Sequence of chain 1.B:
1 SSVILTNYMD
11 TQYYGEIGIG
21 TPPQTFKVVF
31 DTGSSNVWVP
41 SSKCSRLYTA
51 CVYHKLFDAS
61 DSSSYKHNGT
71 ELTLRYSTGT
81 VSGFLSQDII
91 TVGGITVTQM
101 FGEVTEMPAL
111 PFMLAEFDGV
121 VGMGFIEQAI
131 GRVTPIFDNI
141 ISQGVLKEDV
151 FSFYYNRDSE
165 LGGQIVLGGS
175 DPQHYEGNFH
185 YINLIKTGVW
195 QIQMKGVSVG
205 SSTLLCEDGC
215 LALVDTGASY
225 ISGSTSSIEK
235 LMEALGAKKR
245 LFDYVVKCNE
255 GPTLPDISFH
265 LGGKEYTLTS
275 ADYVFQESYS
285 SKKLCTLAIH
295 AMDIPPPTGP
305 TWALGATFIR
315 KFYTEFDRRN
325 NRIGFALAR

A small-molecule ligand and the protein it binds are described below.
Small molecule (SMILES): COc1ccccc1COCCCOc1ccc(N2C(=O)CNC[C@@H]2COC2=CC3C(=CC=CN3CCCO)C=C2)cc1

Binding-site contacts:
Ligand atom C7 contacts residue MET107 of chain 1.B at 3.5 Å (hydrophobic).
Ligand atom O3 contacts residue TYR13 of chain 1.B at 2.6 Å (h-bond).
Ligand atom C22 contacts residue ASP31 of chain 1.B at 3.5 Å.
Ligand atom C23 contacts residue ASP31 of chain 1.B at 3.4 Å.
Ligand atom C2 contacts residue PHE112 of chain 1.B at 3.6 Å (hydrophobic).
Ligand atom C7 contacts residue PRO40 of chain 1.B at 3.5 Å (hydrophobic).
Ligand atom C1 contacts residue PHE117 of chain 1.B at 3.1 Å (hydrophobic).
Ligand atom C33 contacts residue VAL104 of chain 1.B at 3.4 Å (hydrophobic).
Ligand atom O2 contacts residue VAL104 of chain 1.B at 3.6 Å.
Ligand atom C3 contacts residue ASP118 of chain 1.B at 3.4 Å.
Ligand atom C31 contacts residue TRP38 of chain 1.B at 3.5 Å (hydrophobic).
Ligand atom C34 contacts residue THR11 of chain 1.B at 3.5 Å.
Ligand atom C4 contacts residue PHE112 of chain 1.B at 3.6 Å (hydrophobic).
Ligand atom N3 contacts residue ASP31 of chain 1.B at 3.1 Å (salt-bridge).
Ligand atom C5 contacts residue PHE112 of chain 1.B at 3.3 Å (hydrophobic).
Ligand atom C33 contacts residue TRP38 of chain 1.B at 3.3 Å (hydrophobic).
Ligand atom O1 contacts residue PHE112 of chain 1.B at 3.5 Å.
Ligand atom C24 contacts residue GLY221 of chain 1.B at 3.6 Å.
Ligand atom C18 contacts residue SER223 of chain 1.B at 3.3 Å.
Ligand atom C20 contacts residue ASP31 of chain 1.B at 3.2 Å.
Ligand atom N2 contacts residue ASP31 of chain 1.B at 3.3 Å (salt-bridge).
Ligand atom C21 contacts residue ASP31 of chain 1.B at 3.6 Å.
Ligand atom O3 contacts residue GLN12 of chain 1.B at 3.3 Å.
Ligand atom C27 contacts residue ASP31 of chain 1.B at 3.5 Å.
Ligand atom C1 contacts residue VAL120 of chain 1.B at 3.2 Å (hydrophobic).
Ligand atom C15 contacts residue PRO111 of chain 1.B at 3.3 Å (hydrophobic).
Ligand atom C21 contacts residue ASP219 of chain 1.B at 3.1 Å.
Ligand atom C1 contacts residue GLY119 of chain 1.B at 3.5 Å.
Ligand atom C6 contacts residue PHE112 of chain 1.B at 3.4 Å (hydrophobic).
Ligand atom C5 contacts residue ALA115 of chain 1.B at 3.5 Å (hydrophobic).
Ligand atom C7 contacts residue ASP118 of chain 1.B at 3.1 Å.
Ligand atom C22 contacts residue GLY33 of chain 1.B at 3.2 Å.
Ligand atom C19 contacts residue THR11 of chain 1.B at 3.5 Å.
Ligand atom C21 contacts residue GLY221 of chain 1.B at 3.6 Å.
Ligand atom C6 contacts residue ASP118 of chain 1.B at 3.4 Å.
Ligand atom C8 contacts residue ASP118 of chain 1.B at 3.2 Å.
Ligand atom C6 contacts residue HIS54 of chain 1.B at 3.5 Å.
Ligand atom N2 contacts residue ASP219 of chain 1.B at 2.6 Å (salt-bridge).
Ligand atom O7 contacts residue PHE112 of chain 1.B at 3.2 Å.
Ligand atom C8 contacts residue MET107 of chain 1.B at 3.3 Å (hydrophobic).